A protein and the small-molecule ligand that binds it are described below.
Small molecule (SMILES): CC(=O)N[C@@H]1[C@@H](O)[C@H](O)[C@@H](CO)O[C@H]1O

Sequence of chain 1.A:
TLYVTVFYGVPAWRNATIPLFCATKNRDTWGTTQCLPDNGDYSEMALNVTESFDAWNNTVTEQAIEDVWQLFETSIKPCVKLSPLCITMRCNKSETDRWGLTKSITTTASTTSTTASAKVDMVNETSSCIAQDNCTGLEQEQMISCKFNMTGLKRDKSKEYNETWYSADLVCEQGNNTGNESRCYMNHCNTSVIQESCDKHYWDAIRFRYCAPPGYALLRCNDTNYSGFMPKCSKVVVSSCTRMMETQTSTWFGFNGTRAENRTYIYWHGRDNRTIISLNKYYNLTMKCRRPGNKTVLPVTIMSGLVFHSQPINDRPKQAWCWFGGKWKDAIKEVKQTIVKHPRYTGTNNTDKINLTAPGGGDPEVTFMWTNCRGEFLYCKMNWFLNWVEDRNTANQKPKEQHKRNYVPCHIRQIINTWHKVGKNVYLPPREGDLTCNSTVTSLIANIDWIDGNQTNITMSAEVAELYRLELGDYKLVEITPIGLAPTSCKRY

Binding-site contacts:
Ligand atom O6 contacts residue GLU182 of chain 1.A at 4.1 Å.
Ligand atom O5 contacts residue SER180 of chain 1.A at 4.1 Å.
Ligand atom C8 contacts residue ASN171 of chain 1.A at 3.8 Å.
Ligand atom C2 contacts residue ASN171 of chain 1.A at 2.6 Å.
Ligand atom O6 contacts residue LYS181 of chain 1.A at 3.7 Å.
Ligand atom C1 contacts residue ASN171 of chain 1.A at 1.5 Å.
Ligand atom C6 contacts residue SER180 of chain 1.A at 3.7 Å.
Ligand atom O5 contacts residue GLU182 of chain 1.A at 4.4 Å.
Ligand atom N2 contacts residue ASN171 of chain 1.A at 3.0 Å (h-bond).
Ligand atom O7 contacts residue ASN171 of chain 1.A at 3.4 Å (h-bond).
Ligand atom C4 contacts residue ASN171 of chain 1.A at 4.4 Å.
Ligand atom C8 contacts residue ARG112 of chain 1.A at 3.6 Å.
Ligand atom C3 contacts residue ASN171 of chain 1.A at 3.9 Å.
Ligand atom C5 contacts residue ASN171 of chain 1.A at 3.8 Å.
Ligand atom C7 contacts residue ASN171 of chain 1.A at 3.3 Å.
Ligand atom O5 contacts residue ASN171 of chain 1.A at 2.4 Å (h-bond).
Ligand atom O6 contacts residue SER180 of chain 1.A at 3.0 Å (h-bond).